This small molecule binds to this protein.
Small molecule (SMILES): CN(C(=O)CCN1Cc2cc(C(=O)c3ccccc3)ccc2N=C1N)C1CCCCC1

Sequence of chain 1.A:
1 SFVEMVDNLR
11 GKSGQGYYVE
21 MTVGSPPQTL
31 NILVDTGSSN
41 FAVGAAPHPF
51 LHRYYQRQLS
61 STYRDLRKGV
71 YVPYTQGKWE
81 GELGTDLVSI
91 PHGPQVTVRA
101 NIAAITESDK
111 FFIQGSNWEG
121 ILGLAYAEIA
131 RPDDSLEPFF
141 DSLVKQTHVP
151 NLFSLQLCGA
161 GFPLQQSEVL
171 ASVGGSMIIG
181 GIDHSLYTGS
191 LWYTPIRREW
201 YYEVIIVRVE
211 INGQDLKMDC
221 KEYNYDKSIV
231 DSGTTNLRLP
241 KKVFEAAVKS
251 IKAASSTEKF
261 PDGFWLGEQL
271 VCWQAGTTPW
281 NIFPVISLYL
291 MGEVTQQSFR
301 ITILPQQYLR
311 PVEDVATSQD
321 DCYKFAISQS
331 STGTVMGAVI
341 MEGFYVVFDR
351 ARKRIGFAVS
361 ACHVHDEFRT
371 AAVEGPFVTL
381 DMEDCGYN

Binding-site contacts:
Ligand atom C19 contacts residue TYR74 of chain 1.A at 3.6 Å (hydrophobic).
Ligand atom C03 contacts residue GLY233 of chain 1.A at 3.8 Å.
Ligand atom C06 contacts residue ASP231 of chain 1.A at 3.4 Å.
Ligand atom C21 contacts residue ILE121 of chain 1.A at 3.3 Å (hydrophobic).
Ligand atom C18 contacts residue ASP109 of chain 1.A at 3.8 Å.
Ligand atom C15 contacts residue PHE111 of chain 1.A at 3.5 Å (hydrophobic).
Ligand atom O04 contacts residue THR234 of chain 1.A at 3.8 Å.
Ligand atom C06 contacts residue THR234 of chain 1.A at 3.6 Å.
Ligand atom C16 contacts residue LYS110 of chain 1.A at 3.2 Å.
Ligand atom C18 contacts residue GLY77 of chain 1.A at 3.8 Å.
Ligand atom C21 contacts residue SER38 of chain 1.A at 3.7 Å.
Ligand atom C05 contacts residue ASP231 of chain 1.A at 3.8 Å.
Ligand atom N25 contacts residue GLY233 of chain 1.A at 3.8 Å.
Ligand atom C24 contacts residue ASP231 of chain 1.A at 3.8 Å.
Ligand atom C15 contacts residue TYR74 of chain 1.A at 3.6 Å (hydrophobic).
Ligand atom N23 contacts residue ASP35 of chain 1.A at 2.8 Å (salt-bridge).
Ligand atom C17 contacts residue PHE111 of chain 1.A at 3.5 Å (hydrophobic).
Ligand atom O13 contacts residue VAL72 of chain 1.A at 3.2 Å.
Ligand atom C08 contacts residue TYR74 of chain 1.A at 3.4 Å (hydrophobic).
Ligand atom O04 contacts residue GLY233 of chain 1.A at 2.9 Å (h-bond).
Ligand atom O13 contacts residue TRP79 of chain 1.A at 3.3 Å.
Ligand atom C19 contacts residue LYS78 of chain 1.A at 3.8 Å.
Ligand atom C14 contacts residue PHE111 of chain 1.A at 3.5 Å (hydrophobic).
Ligand atom N25 contacts residue GLY37 of chain 1.A at 3.8 Å.
Ligand atom C18 contacts residue LYS78 of chain 1.A at 3.2 Å.
Ligand atom C01 contacts residue TYR74 of chain 1.A at 3.2 Å (hydrophobic).
Ligand atom C19 contacts residue PHE111 of chain 1.A at 3.7 Å (hydrophobic).
Ligand atom C17 contacts residue ASP109 of chain 1.A at 3.8 Å.
Ligand atom C27 contacts residue GLY233 of chain 1.A at 3.6 Å.
Ligand atom N25 contacts residue ASP35 of chain 1.A at 2.9 Å (salt-bridge).
Ligand atom C20 contacts residue ILE121 of chain 1.A at 3.8 Å (hydrophobic).
Ligand atom C14 contacts residue TYR74 of chain 1.A at 3.6 Å (hydrophobic).
Ligand atom C22 contacts residue ASP35 of chain 1.A at 3.6 Å.
Ligand atom C10 contacts residue TYR74 of chain 1.A at 3.7 Å (hydrophobic).
Ligand atom N25 contacts residue ASP231 of chain 1.A at 2.8 Å (salt-bridge).
Ligand atom C17 contacts residue LYS110 of chain 1.A at 3.0 Å.
Ligand atom C05 contacts residue THR234 of chain 1.A at 3.1 Å.
Ligand atom C21 contacts residue ASP35 of chain 1.A at 3.6 Å.
Ligand atom C16 contacts residue PHE111 of chain 1.A at 3.7 Å (hydrophobic).
Ligand atom C24 contacts residue ASP35 of chain 1.A at 3.6 Å.